A small-molecule ligand and the protein it binds are described below.
Small molecule (SMILES): CC(=O)N[C@@H]1[C@@H](O)[C@H](O[C@H]2[C@H](O)[C@@H](NC(C)=O)CO[C@@H]2CO)[C@@H](CO)O[C@H]1O

Sequence of chain 1.B:
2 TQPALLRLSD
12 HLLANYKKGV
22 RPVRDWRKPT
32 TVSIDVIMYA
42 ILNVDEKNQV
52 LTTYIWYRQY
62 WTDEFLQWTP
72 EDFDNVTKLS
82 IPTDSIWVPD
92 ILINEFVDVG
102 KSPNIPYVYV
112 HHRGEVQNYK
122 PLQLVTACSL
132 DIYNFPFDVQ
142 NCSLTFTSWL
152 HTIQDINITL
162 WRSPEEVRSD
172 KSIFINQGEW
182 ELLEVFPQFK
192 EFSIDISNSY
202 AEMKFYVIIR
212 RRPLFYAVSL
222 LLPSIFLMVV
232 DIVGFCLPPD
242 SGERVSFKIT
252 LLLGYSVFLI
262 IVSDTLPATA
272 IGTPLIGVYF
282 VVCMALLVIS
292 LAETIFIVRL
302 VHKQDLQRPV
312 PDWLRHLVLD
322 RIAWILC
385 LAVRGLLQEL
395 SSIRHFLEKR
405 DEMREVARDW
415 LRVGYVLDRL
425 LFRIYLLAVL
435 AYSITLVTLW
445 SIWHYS

Binding-site contacts:
Ligand atom O6 contacts residue ASN76 of chain 1.B at 4.4 Å.
Ligand atom C2 contacts residue ASN76 of chain 1.B at 2.5 Å.
Ligand atom N2 contacts residue ASN76 of chain 1.B at 2.9 Å (h-bond).
Ligand atom C4 contacts residue ASN76 of chain 1.B at 4.2 Å.
Ligand atom C3 contacts residue ASN76 of chain 1.B at 3.8 Å.
Ligand atom O7 contacts residue ASN76 of chain 1.B at 3.9 Å.
Ligand atom O5 contacts residue ASN76 of chain 1.B at 2.3 Å (h-bond).
Ligand atom C8 contacts residue ASP75 of chain 1.B at 4.2 Å.
Ligand atom C7 contacts residue ASN76 of chain 1.B at 3.6 Å.
Ligand atom C5 contacts residue ASN76 of chain 1.B at 3.6 Å.
Ligand atom C1 contacts residue ASN76 of chain 1.B at 1.4 Å.